Binding-site contacts:
Ligand atom C06 contacts residue LEU145 of chain 2.B at 3.8 Å (hydrophobic).
Ligand atom C26 contacts residue LEU145 of chain 2.B at 3.9 Å (hydrophobic).
Ligand atom C32 contacts residue LEU83 of chain 2.B at 3.9 Å (hydrophobic).
Ligand atom C04 contacts residue VAL24 of chain 2.B at 3.8 Å (hydrophobic).
Ligand atom O31 contacts residue LYS37 of chain 2.B at 3.6 Å.
Ligand atom C01 contacts residue LYS37 of chain 2.B at 3.6 Å.
Ligand atom N08 contacts residue TYR87 of chain 2.B at 3.9 Å.
Ligand atom C17 contacts residue ASP95 of chain 2.B at 3.9 Å.
Ligand atom C04 contacts residue ALA35 of chain 2.B at 3.7 Å (hydrophobic).
Ligand atom C29 contacts residue ASN143 of chain 2.B at 3.5 Å.
Ligand atom C09 contacts residue TYR87 of chain 2.B at 3.8 Å (hydrophobic).
Ligand atom C29 contacts residue ALA155 of chain 2.B at 3.8 Å (hydrophobic).
Ligand atom C22 contacts residue GLY91 of chain 2.B at 3.5 Å.
Ligand atom C12 contacts residue VAL16 of chain 2.B at 3.8 Å (hydrophobic).
Ligand atom C01 contacts residue LEU83 of chain 2.B at 3.5 Å (hydrophobic).
Ligand atom N08 contacts residue LEU145 of chain 2.B at 3.9 Å.
Ligand atom C23 contacts residue GLY91 of chain 2.B at 3.6 Å.
Ligand atom C21 contacts residue VAL16 of chain 2.B at 3.5 Å (hydrophobic).
Ligand atom C13 contacts residue TYR87 of chain 2.B at 3.8 Å (hydrophobic).
Ligand atom N08 contacts residue HIS88 of chain 2.B at 3.1 Å (h-bond).
Ligand atom C01 contacts residue THR85 of chain 2.B at 3.3 Å.
Ligand atom C32 contacts residue ASP156 of chain 2.B at 3.8 Å.
Ligand atom C12 contacts residue TYR87 of chain 2.B at 3.5 Å (hydrophobic).
Ligand atom O28 contacts residue ALA155 of chain 2.B at 3.7 Å.
Ligand atom C24 contacts residue LEU145 of chain 2.B at 3.9 Å (hydrophobic).
Ligand atom O02 contacts residue THR85 of chain 2.B at 4.0 Å.
Ligand atom C09 contacts residue HIS88 of chain 2.B at 3.2 Å.
Ligand atom C11 contacts residue GLY91 of chain 2.B at 3.9 Å.
Ligand atom C22 contacts residue ASP95 of chain 2.B at 3.5 Å.
Ligand atom C29 contacts residue LYS142 of chain 2.B at 3.5 Å.
Ligand atom C01 contacts residue ALA35 of chain 2.B at 3.5 Å (hydrophobic).
Ligand atom O02 contacts residue LYS37 of chain 2.B at 3.5 Å.
Ligand atom C13 contacts residue VAL16 of chain 2.B at 3.7 Å (hydrophobic).
Ligand atom C32 contacts residue GLU50 of chain 2.B at 3.5 Å.
Ligand atom C07 contacts residue ALA35 of chain 2.B at 3.7 Å (hydrophobic).
Ligand atom C07 contacts residue LEU145 of chain 2.B at 3.5 Å (hydrophobic).
Ligand atom C16 contacts residue ASP95 of chain 2.B at 3.3 Å.
Ligand atom C12 contacts residue HIS88 of chain 2.B at 3.9 Å.
Ligand atom C14 contacts residue GLY91 of chain 2.B at 3.8 Å.
Ligand atom C04 contacts residue THR85 of chain 2.B at 3.9 Å.

The small molecule below binds the protein below.
Small molecule (SMILES): COc1cc(-c2cncc(-c3ccc(C4CCN(C)CC4)cc3)c2C)cc(OC)c1OC

Sequence of chain 2.B:
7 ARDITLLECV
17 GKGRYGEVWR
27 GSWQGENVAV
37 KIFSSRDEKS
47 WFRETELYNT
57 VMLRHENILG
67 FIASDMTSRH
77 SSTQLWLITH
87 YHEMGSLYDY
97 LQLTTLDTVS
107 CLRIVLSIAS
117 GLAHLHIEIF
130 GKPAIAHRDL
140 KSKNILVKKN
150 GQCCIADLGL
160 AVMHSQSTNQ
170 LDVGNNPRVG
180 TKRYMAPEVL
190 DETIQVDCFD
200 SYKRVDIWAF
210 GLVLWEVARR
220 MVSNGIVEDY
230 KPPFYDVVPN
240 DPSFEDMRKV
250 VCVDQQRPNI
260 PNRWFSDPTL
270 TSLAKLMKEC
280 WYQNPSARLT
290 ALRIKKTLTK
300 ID